Binding-site contacts:
Ligand atom O2 contacts residue HIS539 of chain 1.A at 3.8 Å.
Ligand atom C2 contacts residue ARG361 of chain 1.A at 4.1 Å.
Ligand atom O3 contacts residue HIS539 of chain 1.A at 2.7 Å (h-bond).
Ligand atom O2 contacts residue ARG361 of chain 1.A at 3.4 Å (salt-bridge).
Ligand atom C3 contacts residue GLU354 of chain 1.A at 3.7 Å.
Ligand atom O4 contacts residue GLU354 of chain 1.A at 2.7 Å (salt-bridge).
Ligand atom C4 contacts residue GLU354 of chain 1.A at 3.7 Å.
Ligand atom C6 contacts residue PRO574 of chain 1.A at 4.4 Å (hydrophobic).
Ligand atom O3 contacts residue GLU354 of chain 1.A at 4.1 Å.
Ligand atom O3 contacts residue ARG361 of chain 1.A at 3.8 Å.
Ligand atom O1 contacts residue HIS539 of chain 1.A at 4.4 Å.
Ligand atom C3 contacts residue HIS539 of chain 1.A at 3.6 Å.
Ligand atom O4 contacts residue HIS539 of chain 1.A at 3.0 Å (h-bond).
Ligand atom O4 contacts residue GLY538 of chain 1.A at 3.3 Å.
Ligand atom O6 contacts residue PRO574 of chain 1.A at 3.8 Å.
Ligand atom C6 contacts residue TRP545 of chain 1.A at 4.3 Å (hydrophobic).
Ligand atom C4 contacts residue HIS539 of chain 1.A at 3.8 Å.
Ligand atom C2 contacts residue HIS539 of chain 1.A at 4.3 Å.
Ligand atom O4 contacts residue TRP545 of chain 1.A at 3.7 Å.
Ligand atom C5 contacts residue GLU354 of chain 1.A at 4.2 Å.

The small molecule below binds the protein below.
Small molecule (SMILES): OC[C@H]1O[C@H](O[C@H]2O[C@H](CO)[C@@H](O)[C@H](O)[C@H]2O)[C@H](O)[C@@H](O)[C@@H]1O

Sequence of chain 1.A:
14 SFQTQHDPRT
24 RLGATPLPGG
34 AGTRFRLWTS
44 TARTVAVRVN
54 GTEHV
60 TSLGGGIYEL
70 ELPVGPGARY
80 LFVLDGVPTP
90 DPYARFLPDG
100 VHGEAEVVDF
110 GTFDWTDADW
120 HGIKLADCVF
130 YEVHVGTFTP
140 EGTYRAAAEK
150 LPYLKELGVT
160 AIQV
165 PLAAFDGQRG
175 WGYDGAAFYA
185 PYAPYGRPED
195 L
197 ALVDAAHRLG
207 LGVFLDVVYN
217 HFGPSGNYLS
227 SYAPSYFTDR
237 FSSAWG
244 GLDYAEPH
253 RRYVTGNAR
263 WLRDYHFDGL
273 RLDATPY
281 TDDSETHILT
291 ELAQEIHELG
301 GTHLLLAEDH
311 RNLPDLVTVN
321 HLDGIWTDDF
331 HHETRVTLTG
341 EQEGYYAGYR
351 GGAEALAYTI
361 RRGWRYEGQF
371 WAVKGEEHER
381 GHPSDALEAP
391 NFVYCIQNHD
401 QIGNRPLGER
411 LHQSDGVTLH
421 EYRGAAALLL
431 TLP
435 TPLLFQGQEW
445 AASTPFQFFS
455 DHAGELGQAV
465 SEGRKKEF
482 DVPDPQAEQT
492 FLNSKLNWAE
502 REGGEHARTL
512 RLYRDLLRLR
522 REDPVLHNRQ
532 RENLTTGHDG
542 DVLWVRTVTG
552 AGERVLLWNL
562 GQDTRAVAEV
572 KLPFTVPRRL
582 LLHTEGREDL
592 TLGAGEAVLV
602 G